Binding-site contacts:
Ligand atom CM1 contacts residue THR35 of chain 1.B at 3.4 Å.
Ligand atom CM2 contacts residue GLU155 of chain 1.B at 4.2 Å.
Ligand atom CO2 contacts residue LEU114 of chain 1.B at 4.4 Å (hydrophobic).
Ligand atom O2 contacts residue LEU114 of chain 1.B at 3.8 Å.
Ligand atom O3 contacts residue MET34 of chain 1.B at 3.2 Å.
Ligand atom CO1 contacts residue LEU114 of chain 1.B at 3.7 Å (hydrophobic).
Ligand atom OM contacts residue LEU153 of chain 1.B at 4.2 Å.
Ligand atom O1 contacts residue PRO113 of chain 1.B at 3.4 Å.
Ligand atom CV contacts residue GLY90 of chain 1.B at 4.0 Å.
Ligand atom C1 contacts residue LEU114 of chain 1.B at 3.8 Å (hydrophobic).
Ligand atom CO2 contacts residue THR92 of chain 1.B at 4.2 Å.
Ligand atom O3 contacts residue LEU88 of chain 1.B at 4.0 Å.
Ligand atom CO1 contacts residue PRO113 of chain 1.B at 4.3 Å (hydrophobic).
Ligand atom O2 contacts residue ILE78 of chain 1.B at 3.6 Å.
Ligand atom O2 contacts residue ARG76 of chain 1.B at 2.6 Å (salt-bridge).
Ligand atom CZ contacts residue MET34 of chain 1.B at 4.4 Å (hydrophobic).
Ligand atom CZ contacts residue GLU155 of chain 1.B at 3.9 Å.
Ligand atom CV contacts residue LEU153 of chain 1.B at 3.9 Å (hydrophobic).
Ligand atom CM1 contacts residue LEU80 of chain 1.B at 3.8 Å (hydrophobic).
Ligand atom CO1 contacts residue THR35 of chain 1.B at 3.9 Å.
Ligand atom OM contacts residue GLY90 of chain 1.B at 4.4 Å.
Ligand atom OM contacts residue GLU155 of chain 1.B at 3.2 Å.
Ligand atom O3 contacts residue GLU155 of chain 1.B at 2.8 Å (salt-bridge).
Ligand atom CV contacts residue THR92 of chain 1.B at 3.6 Å.
Ligand atom C1 contacts residue ILE78 of chain 1.B at 4.1 Å (hydrophobic).
Ligand atom CC contacts residue ILE78 of chain 1.B at 3.9 Å (hydrophobic).
Ligand atom O3 contacts residue SER33 of chain 1.B at 4.1 Å.
Ligand atom O1 contacts residue VAL47 of chain 1.B at 4.3 Å.
Ligand atom CV contacts residue GLU155 of chain 1.B at 3.5 Å.
Ligand atom CV contacts residue THR154 of chain 1.B at 3.6 Å.
Ligand atom CZ contacts residue LEU80 of chain 1.B at 4.4 Å (hydrophobic).
Ligand atom CV contacts residue ARG91 of chain 1.B at 4.3 Å.
Ligand atom O2 contacts residue THR92 of chain 1.B at 4.3 Å.
Ligand atom O1 contacts residue ILE78 of chain 1.B at 4.3 Å.
Ligand atom O1 contacts residue ARG76 of chain 1.B at 2.6 Å (salt-bridge).
Ligand atom CC contacts residue LEU114 of chain 1.B at 3.5 Å (hydrophobic).
Ligand atom CC contacts residue ARG76 of chain 1.B at 3.3 Å.
Ligand atom O1 contacts residue THR112 of chain 1.B at 4.0 Å.
Ligand atom O1 contacts residue LEU114 of chain 1.B at 2.8 Å (h-bond).
Ligand atom CO2 contacts residue ILE78 of chain 1.B at 4.4 Å (hydrophobic).

A protein and the small-molecule ligand that binds it are described below.
Small molecule (SMILES): COc1cc(C(=O)[O-])ccc1O

Sequence of chain 1.B:
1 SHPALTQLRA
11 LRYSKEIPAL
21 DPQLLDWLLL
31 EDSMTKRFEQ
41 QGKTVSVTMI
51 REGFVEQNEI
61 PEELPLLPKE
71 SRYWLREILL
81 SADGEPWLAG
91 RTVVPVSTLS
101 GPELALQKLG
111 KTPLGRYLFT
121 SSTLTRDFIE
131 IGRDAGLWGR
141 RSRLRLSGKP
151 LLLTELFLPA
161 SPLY